A protein and the small-molecule ligand that binds it are described below.
Small molecule (SMILES): CC(=O)N[C@H]1[C@H](O[C@H]2[C@H](O)[C@@H](NC(C)=O)CO[C@@H]2CO)O[C@H](CO)[C@@H](O)[C@@H]1O

Sequence of chain 1.C:
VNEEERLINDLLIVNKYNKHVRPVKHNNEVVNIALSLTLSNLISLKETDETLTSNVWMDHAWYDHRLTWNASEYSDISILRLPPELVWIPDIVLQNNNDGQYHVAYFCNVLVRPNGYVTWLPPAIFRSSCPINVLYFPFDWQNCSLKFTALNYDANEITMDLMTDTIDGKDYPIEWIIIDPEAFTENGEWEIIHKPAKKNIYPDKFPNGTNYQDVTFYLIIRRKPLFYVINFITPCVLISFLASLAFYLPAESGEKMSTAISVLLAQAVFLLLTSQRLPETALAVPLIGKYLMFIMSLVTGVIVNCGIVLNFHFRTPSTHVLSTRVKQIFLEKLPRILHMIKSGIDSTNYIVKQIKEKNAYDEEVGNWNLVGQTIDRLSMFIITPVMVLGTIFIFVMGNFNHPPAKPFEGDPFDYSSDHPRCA

Sequence of chain 1.B:
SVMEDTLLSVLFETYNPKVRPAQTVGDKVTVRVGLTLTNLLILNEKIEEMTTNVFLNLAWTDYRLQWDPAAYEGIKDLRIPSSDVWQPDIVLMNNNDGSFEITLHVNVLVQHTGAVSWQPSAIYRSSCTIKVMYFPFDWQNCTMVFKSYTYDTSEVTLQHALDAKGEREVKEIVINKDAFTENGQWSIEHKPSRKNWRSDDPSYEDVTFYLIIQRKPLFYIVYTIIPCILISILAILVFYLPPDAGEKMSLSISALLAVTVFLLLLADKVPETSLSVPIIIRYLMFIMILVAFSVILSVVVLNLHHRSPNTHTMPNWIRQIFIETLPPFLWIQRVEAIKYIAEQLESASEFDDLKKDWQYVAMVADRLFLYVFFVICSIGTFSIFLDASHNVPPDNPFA

Binding-site contacts:
Ligand atom C8 contacts residue GLN111 of chain 1.B at 4.5 Å.
Ligand atom O6 contacts residue PHE206 of chain 1.C at 4.3 Å.
Ligand atom C7 contacts residue ASN208 of chain 1.C at 3.9 Å.
Ligand atom C2 contacts residue ASN208 of chain 1.C at 2.5 Å.
Ligand atom O5 contacts residue PHE206 of chain 1.C at 4.4 Å.
Ligand atom O3 contacts residue ASN208 of chain 1.C at 4.2 Å.
Ligand atom C1 contacts residue ASN208 of chain 1.C at 1.4 Å.
Ligand atom C8 contacts residue GLY166 of chain 1.B at 3.8 Å.
Ligand atom O7 contacts residue ASN208 of chain 1.C at 4.1 Å.
Ligand atom C5 contacts residue ASN208 of chain 1.C at 3.6 Å.
Ligand atom C6 contacts residue PHE206 of chain 1.C at 3.5 Å (hydrophobic).
Ligand atom C5 contacts residue PHE206 of chain 1.C at 3.7 Å (hydrophobic).
Ligand atom O5 contacts residue ASN208 of chain 1.C at 2.3 Å (h-bond).
Ligand atom C3 contacts residue ASN208 of chain 1.C at 3.7 Å.
Ligand atom C4 contacts residue ASN208 of chain 1.C at 4.2 Å.
Ligand atom N2 contacts residue ASN208 of chain 1.C at 3.2 Å (h-bond).